The small molecule below binds the protein below.
Small molecule (SMILES): CC(=O)N[C@H]1[C@H](O[C@H]2[C@H](O)[C@@H](NC(C)=O)CO[C@@H]2CO)O[C@H](CO)[C@@H](O)[C@@H]1O

Binding-site contacts:
Ligand atom N2 contacts residue ASN413 of chain 1.A at 2.8 Å (h-bond).
Ligand atom C5 contacts residue ASN413 of chain 1.A at 3.6 Å.
Ligand atom C7 contacts residue ASN413 of chain 1.A at 3.9 Å.
Ligand atom C8 contacts residue PHE266 of chain 1.A at 4.2 Å (hydrophobic).
Ligand atom O5 contacts residue ASN413 of chain 1.A at 2.4 Å (h-bond).
Ligand atom C2 contacts residue ASN413 of chain 1.A at 2.4 Å.
Ligand atom C8 contacts residue TRP575 of chain 1.A at 3.5 Å (hydrophobic).
Ligand atom C1 contacts residue ASN413 of chain 1.A at 1.4 Å.
Ligand atom C3 contacts residue ASN413 of chain 1.A at 3.7 Å.
Ligand atom C4 contacts residue ASN413 of chain 1.A at 4.2 Å.

Sequence of chain 1.A:
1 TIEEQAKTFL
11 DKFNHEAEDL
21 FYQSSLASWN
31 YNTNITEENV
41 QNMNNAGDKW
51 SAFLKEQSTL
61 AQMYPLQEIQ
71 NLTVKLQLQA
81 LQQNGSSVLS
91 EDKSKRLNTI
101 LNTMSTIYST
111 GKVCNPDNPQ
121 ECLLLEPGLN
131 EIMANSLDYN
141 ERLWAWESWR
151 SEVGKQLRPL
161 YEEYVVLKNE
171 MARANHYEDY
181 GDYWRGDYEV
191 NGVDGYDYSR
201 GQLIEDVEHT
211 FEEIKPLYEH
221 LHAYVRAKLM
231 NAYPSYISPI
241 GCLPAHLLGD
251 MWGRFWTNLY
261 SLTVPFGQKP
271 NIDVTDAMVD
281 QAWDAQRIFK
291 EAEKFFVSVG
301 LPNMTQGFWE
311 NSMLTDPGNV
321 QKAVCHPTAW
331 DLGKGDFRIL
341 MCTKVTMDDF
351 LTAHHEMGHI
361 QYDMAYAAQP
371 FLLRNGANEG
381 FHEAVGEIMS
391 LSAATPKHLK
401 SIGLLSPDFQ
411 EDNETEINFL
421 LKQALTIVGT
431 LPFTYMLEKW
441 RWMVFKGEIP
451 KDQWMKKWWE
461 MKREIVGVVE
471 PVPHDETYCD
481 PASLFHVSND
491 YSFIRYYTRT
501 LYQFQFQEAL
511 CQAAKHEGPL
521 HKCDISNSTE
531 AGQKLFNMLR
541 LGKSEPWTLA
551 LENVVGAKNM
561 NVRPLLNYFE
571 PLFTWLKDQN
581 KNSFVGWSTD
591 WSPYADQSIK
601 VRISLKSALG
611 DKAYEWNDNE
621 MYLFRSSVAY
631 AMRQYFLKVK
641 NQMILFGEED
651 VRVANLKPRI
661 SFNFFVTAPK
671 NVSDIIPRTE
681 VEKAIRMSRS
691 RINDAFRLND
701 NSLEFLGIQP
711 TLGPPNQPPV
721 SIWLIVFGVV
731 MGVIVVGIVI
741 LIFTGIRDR